Binding-site contacts:
Ligand atom CAC contacts residue PHE109 of chain 1.C at 3.8 Å (hydrophobic).
Ligand atom CAO contacts residue LEU92 of chain 1.C at 3.9 Å (hydrophobic).
Ligand atom OAQ contacts residue ALA55 of chain 1.C at 3.3 Å.
Ligand atom CAV contacts residue VAL238 of chain 1.C at 3.0 Å (hydrophobic).
Ligand atom FBB contacts residue MET126 of chain 1.C at 3.6 Å.
Ligand atom CAW contacts residue THR52 of chain 1.C at 3.5 Å.
Ligand atom CAW contacts residue MET48 of chain 1.C at 3.6 Å (hydrophobic).
Ligand atom CAE contacts residue LEU51 of chain 1.C at 3.6 Å (hydrophobic).
Ligand atom OAQ contacts residue LEU51 of chain 1.C at 3.9 Å.
Ligand atom NAH contacts residue LEU51 of chain 1.C at 3.9 Å.
Ligand atom CAX contacts residue MET48 of chain 1.C at 3.7 Å (hydrophobic).
Ligand atom CAB contacts residue LEU133 of chain 1.C at 3.4 Å (hydrophobic).
Ligand atom FAZ contacts residue ILE129 of chain 1.C at 3.3 Å.
Ligand atom CAD contacts residue LEU51 of chain 1.C at 3.7 Å (hydrophobic).
Ligand atom CAX contacts residue LEU51 of chain 1.C at 3.7 Å (hydrophobic).
Ligand atom CAW contacts residue LEU51 of chain 1.C at 3.7 Å (hydrophobic).
Ligand atom NAI contacts residue LEU51 of chain 1.C at 3.7 Å.
Ligand atom CAU contacts residue VAL238 of chain 1.C at 3.4 Å (hydrophobic).
Ligand atom CAM contacts residue LEU96 of chain 1.C at 3.7 Å (hydrophobic).
Ligand atom CAT contacts residue TRP88 of chain 1.C at 3.8 Å (hydrophobic).
Ligand atom CAP contacts residue LEU92 of chain 1.C at 3.8 Å (hydrophobic).
Ligand atom OAQ contacts residue LEU92 of chain 1.C at 3.7 Å.
Ligand atom CAM contacts residue LEU92 of chain 1.C at 3.6 Å (hydrophobic).
Ligand atom CAU contacts residue ALA55 of chain 1.C at 3.9 Å (hydrophobic).
Ligand atom CAG contacts residue LEU51 of chain 1.C at 3.9 Å (hydrophobic).
Ligand atom CAN contacts residue GLU58 of chain 1.C at 3.3 Å.
Ligand atom CAV contacts residue THR52 of chain 1.C at 3.6 Å.
Ligand atom CAO contacts residue GLU58 of chain 1.C at 3.2 Å.
Ligand atom FBB contacts residue HIS229 of chain 1.C at 3.9 Å.
Ligand atom CAL contacts residue LEU96 of chain 1.C at 3.8 Å (hydrophobic).
Ligand atom CAA contacts residue ILE129 of chain 1.C at 3.6 Å (hydrophobic).
Ligand atom CAX contacts residue LEU230 of chain 1.C at 3.8 Å (hydrophobic).
Ligand atom FAZ contacts residue GLY226 of chain 1.C at 4.0 Å.
Ligand atom NAH contacts residue LEU89 of chain 1.C at 3.9 Å.
Ligand atom FBA contacts residue GLY226 of chain 1.C at 3.3 Å.
Ligand atom OAR contacts residue GLU58 of chain 1.C at 2.5 Å (salt-bridge).
Ligand atom CAS contacts residue LEU230 of chain 1.C at 3.8 Å (hydrophobic).
Ligand atom CAN contacts residue ARG99 of chain 1.C at 3.9 Å.
Ligand atom OAR contacts residue ARG99 of chain 1.C at 3.0 Å (salt-bridge).
Ligand atom FAZ contacts residue HIS229 of chain 1.C at 3.9 Å.

A small-molecule ligand and the protein it binds are described below.
Small molecule (SMILES): Oc1ccc(-c2nn(Cc3ccccc3)c3c(C(F)(F)F)cccc23)c(O)c1

Sequence of chain 1.C:
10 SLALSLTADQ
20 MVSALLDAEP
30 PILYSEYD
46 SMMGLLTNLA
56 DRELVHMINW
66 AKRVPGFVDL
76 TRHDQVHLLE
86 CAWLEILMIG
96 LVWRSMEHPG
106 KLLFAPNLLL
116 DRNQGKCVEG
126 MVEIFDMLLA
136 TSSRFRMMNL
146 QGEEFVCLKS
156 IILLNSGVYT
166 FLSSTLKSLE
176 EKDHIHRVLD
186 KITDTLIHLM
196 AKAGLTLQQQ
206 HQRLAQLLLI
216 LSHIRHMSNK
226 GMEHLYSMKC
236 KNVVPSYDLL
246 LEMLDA